This protein binds this small molecule.
Small molecule (SMILES): C[C@@H]1SCc2ncnc(N3CCN(C(=O)[C@H](N)Cc4c[nH]c5ccccc45)CC3)c21

Sequence of chain 1.C:
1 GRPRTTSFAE

Binding-site contacts:
Ligand atom C28 contacts residue VAL25 of chain 1.A at 3.8 Å (hydrophobic).
Ligand atom C9 contacts residue THR152 of chain 1.A at 3.5 Å.
Ligand atom C28 contacts residue GLY23 of chain 1.A at 3.5 Å.
Ligand atom C16 contacts residue LEU17 of chain 1.A at 3.8 Å (hydrophobic).
Ligand atom C28 contacts residue GLY20 of chain 1.A at 3.9 Å.
Ligand atom C7 contacts residue THR72 of chain 1.A at 3.9 Å.
Ligand atom C6 contacts residue MET142 of chain 1.A at 3.8 Å (hydrophobic).
Ligand atom C28 contacts residue LYS24 of chain 1.A at 3.8 Å.
Ligand atom C4 contacts residue MET142 of chain 1.A at 3.9 Å (hydrophobic).
Ligand atom O18 contacts residue GLY18 of chain 1.A at 3.6 Å.
Ligand atom N3 contacts residue ALA91 of chain 1.A at 2.9 Å (h-bond).
Ligand atom C15 contacts residue LEU17 of chain 1.A at 3.5 Å (hydrophobic).
Ligand atom C17 contacts residue GLU95 of chain 1.A at 3.8 Å.
Ligand atom N1 contacts residue MET142 of chain 1.A at 3.7 Å.
Ligand atom C5 contacts residue MET142 of chain 1.A at 3.7 Å (hydrophobic).
Ligand atom C22 contacts residue ASP153 of chain 1.A at 3.7 Å.
Ligand atom C16 contacts residue VAL25 of chain 1.A at 3.7 Å (hydrophobic).
Ligand atom C27 contacts residue VAL25 of chain 1.A at 3.7 Å (hydrophobic).
Ligand atom C16 contacts residue PHE299 of chain 1.A at 3.8 Å (hydrophobic).
Ligand atom N30 contacts residue GLU95 of chain 1.A at 2.5 Å (salt-bridge).
Ligand atom C15 contacts residue VAL25 of chain 1.A at 3.8 Å (hydrophobic).
Ligand atom N11 contacts residue VAL25 of chain 1.A at 3.7 Å.
Ligand atom S8 contacts residue THR152 of chain 1.A at 3.5 Å (h-bond).
Ligand atom N3 contacts residue ALA38 of chain 1.A at 3.8 Å.
Ligand atom N1 contacts residue PHE299 of chain 1.A at 3.3 Å.
Ligand atom N23 contacts residue ASP153 of chain 1.A at 3.9 Å.
Ligand atom C12 contacts residue MET142 of chain 1.A at 3.9 Å (hydrophobic).
Ligand atom N3 contacts residue TYR90 of chain 1.A at 3.8 Å.
Ligand atom C2 contacts residue ALA91 of chain 1.A at 3.6 Å (hydrophobic).
Ligand atom C2 contacts residue PHE299 of chain 1.A at 3.6 Å (hydrophobic).
Ligand atom N1 contacts residue LEU17 of chain 1.A at 3.8 Å.
Ligand atom O18 contacts residue LEU17 of chain 1.A at 3.9 Å.
Ligand atom S8 contacts residue MET88 of chain 1.A at 3.7 Å.
Ligand atom C27 contacts residue LYS24 of chain 1.A at 3.7 Å.
Ligand atom C7 contacts residue GLU89 of chain 1.A at 3.1 Å.
Ligand atom C4 contacts residue ALA38 of chain 1.A at 3.8 Å (hydrophobic).
Ligand atom C27 contacts residue GLY23 of chain 1.A at 3.5 Å.
Ligand atom C19 contacts residue GLU95 of chain 1.A at 3.3 Å.
Ligand atom N30 contacts residue ARG4 of chain 1.C at 2.8 Å (salt-bridge).
Ligand atom C2 contacts residue TYR90 of chain 1.A at 3.9 Å (hydrophobic).

Sequence of chain 1.A:
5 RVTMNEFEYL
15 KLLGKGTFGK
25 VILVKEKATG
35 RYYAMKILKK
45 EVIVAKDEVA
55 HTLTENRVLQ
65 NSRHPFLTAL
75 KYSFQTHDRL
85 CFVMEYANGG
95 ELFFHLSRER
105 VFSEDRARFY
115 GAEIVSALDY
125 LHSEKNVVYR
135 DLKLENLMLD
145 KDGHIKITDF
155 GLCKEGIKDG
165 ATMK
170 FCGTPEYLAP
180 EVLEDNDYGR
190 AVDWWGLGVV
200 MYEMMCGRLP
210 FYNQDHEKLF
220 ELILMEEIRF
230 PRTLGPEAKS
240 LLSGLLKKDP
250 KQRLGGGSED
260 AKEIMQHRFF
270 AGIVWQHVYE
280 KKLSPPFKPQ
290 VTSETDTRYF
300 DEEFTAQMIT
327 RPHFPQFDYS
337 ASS